Sequence of chain 1.A:
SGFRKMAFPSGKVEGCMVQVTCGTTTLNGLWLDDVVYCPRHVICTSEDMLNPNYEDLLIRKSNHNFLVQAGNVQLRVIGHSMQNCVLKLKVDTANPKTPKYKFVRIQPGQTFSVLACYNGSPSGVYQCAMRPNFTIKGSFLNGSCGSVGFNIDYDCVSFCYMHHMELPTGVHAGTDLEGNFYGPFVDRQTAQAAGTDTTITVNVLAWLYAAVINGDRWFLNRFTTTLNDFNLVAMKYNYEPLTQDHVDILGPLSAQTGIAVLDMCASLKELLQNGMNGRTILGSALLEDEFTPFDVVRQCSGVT

Binding-site contacts:
Ligand atom C19 contacts residue MET49 of chain 1.A at 3.5 Å (hydrophobic).
Ligand atom C7 contacts residue MET165 of chain 1.A at 3.8 Å (hydrophobic).
Ligand atom O contacts residue GLU166 of chain 1.A at 2.9 Å (salt-bridge).
Ligand atom N3 contacts residue SER46 of chain 1.A at 3.8 Å.
Ligand atom N contacts residue ASN142 of chain 1.A at 3.4 Å (h-bond).
Ligand atom C18 contacts residue CYS44 of chain 1.A at 3.7 Å (hydrophobic).
Ligand atom C8 contacts residue GLN189 of chain 1.A at 3.6 Å.
Ligand atom C4 contacts residue MET165 of chain 1.A at 3.6 Å (hydrophobic).
Ligand atom C14 contacts residue CYS145 of chain 1.A at 3.7 Å (hydrophobic).
Ligand atom N2 contacts residue HIS163 of chain 1.A at 2.7 Å (h-bond).
Ligand atom N contacts residue CYS145 of chain 1.A at 3.5 Å (h-bond).
Ligand atom C15 contacts residue HIS41 of chain 1.A at 3.4 Å.
Ligand atom C18 contacts residue HIS41 of chain 1.A at 3.4 Å.
Ligand atom C11 contacts residue PHE140 of chain 1.A at 3.2 Å (hydrophobic).
Ligand atom C11 contacts residue GLU166 of chain 1.A at 3.7 Å.
Ligand atom O contacts residue MET165 of chain 1.A at 3.2 Å.
Ligand atom N2 contacts residue GLU166 of chain 1.A at 3.7 Å.
Ligand atom C3 contacts residue HIS164 of chain 1.A at 3.9 Å.
Ligand atom C12 contacts residue LEU141 of chain 1.A at 3.6 Å (hydrophobic).
Ligand atom C11 contacts residue LEU141 of chain 1.A at 3.6 Å (hydrophobic).
Ligand atom N2 contacts residue PHE140 of chain 1.A at 3.6 Å.
Ligand atom C3 contacts residue CYS145 of chain 1.A at 3.6 Å (hydrophobic).
Ligand atom C20 contacts residue THR45 of chain 1.A at 3.7 Å.
Ligand atom C13 contacts residue ASN142 of chain 1.A at 3.9 Å.
Ligand atom C10 contacts residue CYS145 of chain 1.A at 3.8 Å (hydrophobic).
Ligand atom C20 contacts residue THR25 of chain 1.A at 3.5 Å.
Ligand atom C19 contacts residue CYS44 of chain 1.A at 3.4 Å (hydrophobic).
Ligand atom C17 contacts residue HIS41 of chain 1.A at 3.5 Å.
Ligand atom C20 contacts residue CYS44 of chain 1.A at 3.4 Å (hydrophobic).
Ligand atom C22 contacts residue ASN142 of chain 1.A at 3.6 Å.
Ligand atom C10 contacts residue GLU166 of chain 1.A at 3.7 Å.
Ligand atom C10 contacts residue HIS163 of chain 1.A at 3.1 Å.
Ligand atom C12 contacts residue ASN142 of chain 1.A at 3.7 Å.
Ligand atom C19 contacts residue THR45 of chain 1.A at 3.6 Å.
Ligand atom C10 contacts residue MET165 of chain 1.A at 3.8 Å (hydrophobic).
Ligand atom C15 contacts residue MET165 of chain 1.A at 3.6 Å (hydrophobic).
Ligand atom C16 contacts residue HIS41 of chain 1.A at 3.2 Å.
Ligand atom N3 contacts residue CYS44 of chain 1.A at 3.7 Å.
Ligand atom N3 contacts residue THR25 of chain 1.A at 3.1 Å (h-bond).
Ligand atom C20 contacts residue SER46 of chain 1.A at 3.6 Å.

A small-molecule ligand and the protein it binds are described below.
Small molecule (SMILES): CC(C)(C)NC(=O)[C@@H](Nc1ccc(CCC#N)cc1)c1cccnc1